Sequence of chain 1.H:
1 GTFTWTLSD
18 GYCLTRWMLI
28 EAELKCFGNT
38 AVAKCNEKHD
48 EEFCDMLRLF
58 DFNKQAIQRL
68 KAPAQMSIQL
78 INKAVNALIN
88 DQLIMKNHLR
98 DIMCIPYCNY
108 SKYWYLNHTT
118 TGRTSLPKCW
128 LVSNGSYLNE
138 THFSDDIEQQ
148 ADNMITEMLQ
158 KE

Binding-site contacts:
Ligand atom C7 contacts residue ASN136 of chain 1.H at 3.5 Å.
Ligand atom C5 contacts residue ASN136 of chain 1.H at 3.8 Å.
Ligand atom C2 contacts residue ASN136 of chain 1.H at 2.5 Å.
Ligand atom C3 contacts residue ASN136 of chain 1.H at 3.9 Å.
Ligand atom O5 contacts residue ASN136 of chain 1.H at 2.5 Å (h-bond).
Ligand atom C4 contacts residue ASN136 of chain 1.H at 4.4 Å.
Ligand atom C7 contacts residue HIS139 of chain 1.H at 4.2 Å.
Ligand atom O7 contacts residue HIS139 of chain 1.H at 4.0 Å.
Ligand atom C8 contacts residue HIS139 of chain 1.H at 3.9 Å.
Ligand atom C1 contacts residue ASN136 of chain 1.H at 1.5 Å.
Ligand atom O7 contacts residue ASN136 of chain 1.H at 3.9 Å.
Ligand atom C8 contacts residue ASN136 of chain 1.H at 3.8 Å.
Ligand atom N2 contacts residue ASN136 of chain 1.H at 3.0 Å (h-bond).

The protein below binds the small molecule below.
Small molecule (SMILES): CC(=O)N[C@@H]1[C@@H](O)[C@H](O)[C@@H](CO)O[C@H]1O